Sequence of chain 1.B:
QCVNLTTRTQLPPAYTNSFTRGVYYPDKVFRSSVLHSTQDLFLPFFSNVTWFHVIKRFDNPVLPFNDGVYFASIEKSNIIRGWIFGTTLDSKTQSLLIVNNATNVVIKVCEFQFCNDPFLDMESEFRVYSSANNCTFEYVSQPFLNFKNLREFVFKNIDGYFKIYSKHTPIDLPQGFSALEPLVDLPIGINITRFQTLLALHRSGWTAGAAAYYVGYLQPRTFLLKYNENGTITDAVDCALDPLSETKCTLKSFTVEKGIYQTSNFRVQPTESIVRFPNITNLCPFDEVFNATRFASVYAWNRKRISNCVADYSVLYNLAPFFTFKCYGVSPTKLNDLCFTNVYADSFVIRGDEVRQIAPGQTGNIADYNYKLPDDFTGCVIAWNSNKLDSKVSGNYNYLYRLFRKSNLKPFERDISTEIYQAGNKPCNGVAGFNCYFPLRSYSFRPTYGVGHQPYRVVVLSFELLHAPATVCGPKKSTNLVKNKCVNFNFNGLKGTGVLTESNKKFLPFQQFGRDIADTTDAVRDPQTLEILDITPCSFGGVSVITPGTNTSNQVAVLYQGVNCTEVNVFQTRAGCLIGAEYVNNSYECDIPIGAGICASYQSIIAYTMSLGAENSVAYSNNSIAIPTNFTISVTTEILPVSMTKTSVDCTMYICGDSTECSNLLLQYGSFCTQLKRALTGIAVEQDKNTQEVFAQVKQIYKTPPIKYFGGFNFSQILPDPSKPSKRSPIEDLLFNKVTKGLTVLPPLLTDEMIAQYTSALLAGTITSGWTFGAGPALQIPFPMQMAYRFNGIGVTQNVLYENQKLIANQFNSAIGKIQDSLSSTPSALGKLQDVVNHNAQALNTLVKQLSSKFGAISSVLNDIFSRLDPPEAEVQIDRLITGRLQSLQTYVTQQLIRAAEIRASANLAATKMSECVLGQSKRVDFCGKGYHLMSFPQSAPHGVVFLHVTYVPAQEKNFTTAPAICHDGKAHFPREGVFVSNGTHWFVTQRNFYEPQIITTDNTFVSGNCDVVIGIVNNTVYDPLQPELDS

Binding-site contacts:
Ligand atom C7 contacts residue ASN1114 of chain 1.B at 3.8 Å.
Ligand atom N2 contacts residue ASN1114 of chain 1.B at 2.9 Å (h-bond).
Ligand atom C2 contacts residue ASN1114 of chain 1.B at 2.5 Å.
Ligand atom C4 contacts residue ASN1114 of chain 1.B at 4.2 Å.
Ligand atom C3 contacts residue ASN1114 of chain 1.B at 3.8 Å.
Ligand atom C1 contacts residue ASN1114 of chain 1.B at 1.4 Å.
Ligand atom O7 contacts residue ASN1114 of chain 1.B at 4.2 Å.
Ligand atom C5 contacts residue ASN1114 of chain 1.B at 3.7 Å.
Ligand atom O5 contacts residue ASN1114 of chain 1.B at 2.4 Å (h-bond).

This protein binds this small molecule.
Small molecule (SMILES): CC(=O)N[C@H]1[C@H](O[C@H]2[C@H](O)[C@@H](NC(C)=O)CO[C@@H]2CO)O[C@H](CO)[C@@H](O)[C@@H]1O